Binding-site contacts:
Ligand atom O4 contacts residue ILE91 of chain 1.B at 4.4 Å.
Ligand atom O5 contacts residue GLY133 of chain 1.B at 3.8 Å.
Ligand atom C5 contacts residue ASP137 of chain 1.B at 4.0 Å.
Ligand atom O6 contacts residue THR134 of chain 1.B at 3.1 Å (h-bond).
Ligand atom C6 contacts residue ILE91 of chain 1.B at 4.0 Å (hydrophobic).
Ligand atom C4 contacts residue ASP137 of chain 1.B at 3.3 Å.
Ligand atom O2 contacts residue GLY14 of chain 1.B at 3.7 Å.
Ligand atom O2 contacts residue THR134 of chain 1.B at 4.4 Å.
Ligand atom O4 contacts residue GLY13 of chain 1.B at 3.6 Å.
Ligand atom O2 contacts residue GLY133 of chain 1.B at 3.5 Å.
Ligand atom C6 contacts residue ASP137 of chain 1.B at 3.5 Å.
Ligand atom C5 contacts residue THR134 of chain 1.B at 3.7 Å.
Ligand atom O4 contacts residue GLY14 of chain 1.B at 3.6 Å (h-bond).
Ligand atom O4 contacts residue ASP137 of chain 1.B at 2.6 Å (salt-bridge).
Ligand atom O6 contacts residue ASP137 of chain 1.B at 2.7 Å (salt-bridge).
Ligand atom O1 contacts residue THR134 of chain 1.B at 3.6 Å.
Ligand atom C5 contacts residue LEU88 of chain 1.B at 4.1 Å (hydrophobic).
Ligand atom O4 contacts residue LEU88 of chain 1.B at 4.2 Å.
Ligand atom O5 contacts residue THR134 of chain 1.B at 3.0 Å (h-bond).
Ligand atom C1 contacts residue THR134 of chain 1.B at 3.5 Å.
Ligand atom O6 contacts residue SER132 of chain 1.B at 4.3 Å.
Ligand atom C3 contacts residue GLY14 of chain 1.B at 3.8 Å.
Ligand atom C6 contacts residue THR134 of chain 1.B at 3.4 Å.
Ligand atom O3 contacts residue GLY13 of chain 1.B at 3.9 Å.
Ligand atom C1 contacts residue GLY133 of chain 1.B at 4.2 Å.
Ligand atom C2 contacts residue GLY133 of chain 1.B at 4.4 Å.
Ligand atom C6 contacts residue LEU88 of chain 1.B at 3.7 Å (hydrophobic).
Ligand atom O6 contacts residue GLY133 of chain 1.B at 3.2 Å (h-bond).
Ligand atom C4 contacts residue GLY14 of chain 1.B at 3.5 Å.
Ligand atom C4 contacts residue GLY13 of chain 1.B at 4.3 Å.
Ligand atom O5 contacts residue LEU135 of chain 1.B at 4.3 Å.
Ligand atom O6 contacts residue LEU135 of chain 1.B at 2.9 Å (h-bond).
Ligand atom C6 contacts residue LEU135 of chain 1.B at 3.7 Å (hydrophobic).
Ligand atom O3 contacts residue GLY14 of chain 1.B at 3.0 Å (h-bond).

This small molecule binds to this protein.
Small molecule (SMILES): OC[C@H]1O[C@H](O)[C@@H](O)[C@@H](O)[C@@H]1O

Sequence of chain 1.B:
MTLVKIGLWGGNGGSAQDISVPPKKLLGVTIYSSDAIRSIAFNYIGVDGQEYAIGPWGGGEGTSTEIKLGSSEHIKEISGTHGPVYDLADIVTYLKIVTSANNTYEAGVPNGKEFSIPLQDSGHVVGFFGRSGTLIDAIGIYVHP